Sequence of chain 1.A:
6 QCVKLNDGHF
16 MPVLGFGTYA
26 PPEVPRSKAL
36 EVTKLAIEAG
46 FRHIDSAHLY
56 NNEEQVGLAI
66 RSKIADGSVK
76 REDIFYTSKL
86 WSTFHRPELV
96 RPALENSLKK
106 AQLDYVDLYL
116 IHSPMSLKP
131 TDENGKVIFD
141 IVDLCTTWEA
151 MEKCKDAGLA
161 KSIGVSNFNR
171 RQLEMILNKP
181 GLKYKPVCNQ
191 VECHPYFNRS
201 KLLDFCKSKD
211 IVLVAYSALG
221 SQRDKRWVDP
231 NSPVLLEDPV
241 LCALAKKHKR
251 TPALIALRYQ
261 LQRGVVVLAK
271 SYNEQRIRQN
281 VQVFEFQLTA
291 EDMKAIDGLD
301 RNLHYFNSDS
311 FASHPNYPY

The small molecule below binds the protein below.
Small molecule (SMILES): COc1ccc2c(c1)c(CC(=O)O)c(C)n2C(=O)c1ccc(Cl)cc1

Binding-site contacts:
Ligand atom O2 contacts residue NAP1 of chain 1.B at 3.1 Å (h-bond).
Ligand atom O contacts residue TYR216 of chain 1.A at 3.8 Å.
Ligand atom C6 contacts residue PHE306 of chain 1.A at 3.8 Å (hydrophobic).
Ligand atom C10 contacts residue LEU54 of chain 1.A at 3.7 Å (hydrophobic).
Ligand atom O contacts residue PHE306 of chain 1.A at 3.1 Å.
Ligand atom C6 contacts residue GLU192 of chain 1.A at 3.7 Å.
Ligand atom C6 contacts residue SER221 of chain 1.A at 3.6 Å.
Ligand atom O contacts residue GLU192 of chain 1.A at 3.4 Å (salt-bridge).
Ligand atom O1 contacts residue TYR55 of chain 1.A at 3.4 Å.
Ligand atom C11 contacts residue NAP1 of chain 1.B at 3.5 Å.
Ligand atom O1 contacts residue HIS117 of chain 1.A at 3.7 Å.
Ligand atom C5 contacts residue NAP1 of chain 1.B at 3.5 Å.
Ligand atom C18 contacts residue NAP1 of chain 1.B at 3.3 Å.
Ligand atom C8 contacts residue TRP227 of chain 1.A at 3.7 Å (hydrophobic).
Ligand atom C7 contacts residue TRP227 of chain 1.A at 3.8 Å (hydrophobic).
Ligand atom CL contacts residue PHE311 of chain 1.A at 3.7 Å.
Ligand atom O2 contacts residue SER221 of chain 1.A at 3.6 Å.
Ligand atom O3 contacts residue NAP1 of chain 1.B at 2.8 Å (h-bond).
Ligand atom O2 contacts residue GLN222 of chain 1.A at 2.9 Å (h-bond).
Ligand atom C12 contacts residue DMS1 of chain 1.D at 3.6 Å.
Ligand atom C1 contacts residue NAP1 of chain 1.B at 3.6 Å.
Ligand atom C4 contacts residue TYR216 of chain 1.A at 3.5 Å (hydrophobic).
Ligand atom N contacts residue NAP1 of chain 1.B at 3.8 Å.
Ligand atom CL contacts residue TRP86 of chain 1.A at 3.7 Å.
Ligand atom C5 contacts residue PHE306 of chain 1.A at 3.8 Å (hydrophobic).
Ligand atom O1 contacts residue LEU54 of chain 1.A at 3.4 Å.
Ligand atom C5 contacts residue DMS1 of chain 1.D at 3.7 Å.
Ligand atom C16 contacts residue TYR24 of chain 1.A at 3.5 Å (hydrophobic).
Ligand atom CL contacts residue SER118 of chain 1.A at 3.5 Å.
Ligand atom C11 contacts residue HIS117 of chain 1.A at 3.3 Å.
Ligand atom C6 contacts residue SER217 of chain 1.A at 3.3 Å.
Ligand atom C4 contacts residue PHE306 of chain 1.A at 3.4 Å (hydrophobic).
Ligand atom C13 contacts residue DMS1 of chain 1.D at 3.5 Å.
Ligand atom C9 contacts residue LEU54 of chain 1.A at 3.8 Å (hydrophobic).
Ligand atom C contacts residue NAP1 of chain 1.B at 3.5 Å.
Ligand atom C13 contacts residue TRP86 of chain 1.A at 3.7 Å (hydrophobic).
Ligand atom C12 contacts residue TRP86 of chain 1.A at 3.5 Å (hydrophobic).
Ligand atom C3 contacts residue TYR216 of chain 1.A at 3.8 Å (hydrophobic).
Ligand atom C14 contacts residue PHE306 of chain 1.A at 3.7 Å (hydrophobic).
Ligand atom C3 contacts residue PHE306 of chain 1.A at 3.7 Å (hydrophobic).